Sequence of chain 1.A:
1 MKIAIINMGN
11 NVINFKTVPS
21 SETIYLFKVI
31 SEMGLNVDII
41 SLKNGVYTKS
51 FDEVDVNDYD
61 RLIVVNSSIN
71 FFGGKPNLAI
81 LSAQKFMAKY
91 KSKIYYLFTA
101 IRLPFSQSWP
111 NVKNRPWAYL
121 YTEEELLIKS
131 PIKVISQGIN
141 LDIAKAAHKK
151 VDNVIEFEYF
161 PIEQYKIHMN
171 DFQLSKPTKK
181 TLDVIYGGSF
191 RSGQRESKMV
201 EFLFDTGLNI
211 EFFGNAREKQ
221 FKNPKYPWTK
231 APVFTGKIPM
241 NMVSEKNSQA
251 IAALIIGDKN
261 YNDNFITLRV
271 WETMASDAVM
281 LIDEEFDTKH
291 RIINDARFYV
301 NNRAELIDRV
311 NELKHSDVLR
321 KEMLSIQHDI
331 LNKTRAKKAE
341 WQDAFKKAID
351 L

The small molecule below binds the protein below.
Small molecule (SMILES): O=c1ccn([C@@H]2O[C@H](CO[P](=O)(O)O[P](=O)(O)O[C@H]3O[C@H](CO)[C@@H](O)[C@H](O)[C@H]3O)[C@@H](O)[C@H]2O)c(=O)[nH]1

Binding-site contacts:
Ligand atom O1A contacts residue SER189 of chain 1.A at 3.0 Å (h-bond).
Ligand atom O2C contacts residue GLU272 of chain 1.A at 2.6 Å (salt-bridge).
Ligand atom O2' contacts residue TYR261 of chain 1.A at 2.9 Å (h-bond).
Ligand atom O2C contacts residue MET240 of chain 1.A at 3.1 Å.
Ligand atom O4 contacts residue PHE213 of chain 1.A at 3.4 Å.
Ligand atom C6' contacts residue GLU22 of chain 1.A at 3.5 Å.
Ligand atom C5 contacts residue GLY214 of chain 1.A at 3.7 Å.
Ligand atom C5 contacts residue GLY187 of chain 1.A at 3.6 Å.
Ligand atom O4' contacts residue LEU268 of chain 1.A at 3.1 Å (h-bond).
Ligand atom PA contacts residue ARG269 of chain 1.A at 3.6 Å.
Ligand atom O3' contacts residue TYR261 of chain 1.A at 3.5 Å.
Ligand atom O2A contacts residue SER189 of chain 1.A at 3.2 Å (h-bond).
Ligand atom O2 contacts residue ILE238 of chain 1.A at 3.5 Å (h-bond).
Ligand atom O4' contacts residue GLN137 of chain 1.A at 3.1 Å (h-bond).
Ligand atom O1B contacts residue ARG195 of chain 1.A at 3.0 Å (salt-bridge).
Ligand atom O4 contacts residue GLY214 of chain 1.A at 3.1 Å.
Ligand atom C3' contacts residue THR99 of chain 1.A at 3.5 Å.
Ligand atom O5' contacts residue GOL1 of chain 1.E at 3.1 Å (h-bond).
Ligand atom N3 contacts residue ILE238 of chain 1.A at 2.8 Å (h-bond).
Ligand atom C3C contacts residue GLU272 of chain 1.A at 3.5 Å.
Ligand atom C5 contacts residue GLY188 of chain 1.A at 3.6 Å.
Ligand atom O2B contacts residue ARG269 of chain 1.A at 2.8 Å (salt-bridge).
Ligand atom O3C contacts residue GLU272 of chain 1.A at 2.7 Å (salt-bridge).
Ligand atom C2C contacts residue GLU272 of chain 1.A at 3.5 Å.
Ligand atom O6' contacts residue GLU22 of chain 1.A at 2.6 Å (salt-bridge).
Ligand atom O6' contacts residue GOL1 of chain 1.E at 2.9 Å (h-bond).
Ligand atom C2 contacts residue ILE238 of chain 1.A at 3.6 Å (hydrophobic).
Ligand atom O1A contacts residue GLY188 of chain 1.A at 3.2 Å.
Ligand atom O5C contacts residue ARG269 of chain 1.A at 3.2 Å (salt-bridge).
Ligand atom O4 contacts residue LYS237 of chain 1.A at 3.3 Å.
Ligand atom O2' contacts residue ARG191 of chain 1.A at 3.5 Å (salt-bridge).
Ligand atom O3' contacts residue GLN137 of chain 1.A at 3.1 Å (h-bond).
Ligand atom O4C contacts residue VAL18 of chain 1.A at 3.3 Å.
Ligand atom O1B contacts residue ARG191 of chain 1.A at 2.8 Å (salt-bridge).
Ligand atom O3A contacts residue ARG191 of chain 1.A at 3.6 Å (salt-bridge).
Ligand atom O4 contacts residue ILE238 of chain 1.A at 2.9 Å (h-bond).
Ligand atom O1A contacts residue ARG269 of chain 1.A at 3.0 Å (salt-bridge).
Ligand atom O2 contacts residue MET240 of chain 1.A at 3.1 Å.
Ligand atom C6 contacts residue GLY187 of chain 1.A at 3.6 Å.
Ligand atom O3' contacts residue THR99 of chain 1.A at 2.6 Å (h-bond).